Binding-site contacts:
Ligand atom O2B contacts residue PHE375 of chain 1.A at 3.2 Å.
Ligand atom O2A contacts residue ASP493 of chain 1.A at 2.9 Å (salt-bridge).
Ligand atom PA contacts residue LYS371 of chain 1.A at 3.5 Å.
Ligand atom O1B contacts residue ILE322 of chain 1.A at 3.4 Å (h-bond).
Ligand atom PA contacts residue MG1 of chain 1.E at 3.3 Å.
Ligand atom O2B contacts residue GLN321 of chain 1.A at 3.2 Å.
Ligand atom O3' contacts residue GLU323 of chain 1.A at 3.2 Å (salt-bridge).
Ligand atom O2G contacts residue TYR319 of chain 1.A at 2.9 Å (h-bond).
Ligand atom C3' contacts residue PHE375 of chain 1.A at 3.4 Å (hydrophobic).
Ligand atom O1B contacts residue ASP493 of chain 1.A at 3.0 Å (salt-bridge).
Ligand atom O3G contacts residue SER320 of chain 1.A at 3.3 Å.
Ligand atom O3' contacts residue ILE322 of chain 1.A at 3.4 Å.
Ligand atom C32 contacts residue ARG368 of chain 1.A at 3.5 Å.
Ligand atom O2A contacts residue MG1 of chain 1.F at 2.4 Å.
Ligand atom O2G contacts residue MG1 of chain 1.E at 2.0 Å.
Ligand atom C1' contacts residue GLU323 of chain 1.A at 3.5 Å.
Ligand atom O3A contacts residue LYS371 of chain 1.A at 3.4 Å (salt-bridge).
Ligand atom O2B contacts residue HIS347 of chain 1.A at 3.1 Å (h-bond).
Ligand atom PA contacts residue MG1 of chain 1.F at 3.4 Å.
Ligand atom O1B contacts residue MG1 of chain 1.E at 2.0 Å.
Ligand atom O3' contacts residue PHE375 of chain 1.A at 3.2 Å.
Ligand atom C5' contacts residue ASP493 of chain 1.A at 3.4 Å.
Ligand atom O1B contacts residue TYR319 of chain 1.A at 2.9 Å (h-bond).
Ligand atom O1B contacts residue GLN321 of chain 1.A at 3.3 Å (h-bond).
Ligand atom O3G contacts residue ARG367 of chain 1.A at 2.9 Å (salt-bridge).
Ligand atom O1G contacts residue ARG367 of chain 1.A at 2.8 Å (salt-bridge).
Ligand atom O3B contacts residue GLN321 of chain 1.A at 3.3 Å (h-bond).
Ligand atom O2A contacts residue ASP318 of chain 1.A at 3.1 Å (salt-bridge).
Ligand atom O1A contacts residue LYS371 of chain 1.A at 2.7 Å (salt-bridge).
Ligand atom O4' contacts residue ARG281 of chain 1.A at 3.3 Å (salt-bridge).
Ligand atom O2A contacts residue MG1 of chain 1.E at 2.0 Å.
Ligand atom O3G contacts residue GLN321 of chain 1.A at 3.0 Å (h-bond).
Ligand atom O4' contacts residue EDO1 of chain 1.I at 3.2 Å (h-bond).
Ligand atom PB contacts residue MG1 of chain 1.E at 3.1 Å.
Ligand atom C2' contacts residue GLU323 of chain 1.A at 3.4 Å.
Ligand atom PG contacts residue MG1 of chain 1.E at 3.4 Å.
Ligand atom O2G contacts residue ASP318 of chain 1.A at 3.0 Å (salt-bridge).
Ligand atom O1G contacts residue LYS371 of chain 1.A at 2.6 Å (salt-bridge).
Ligand atom C33 contacts residue ARG368 of chain 1.A at 3.3 Å.
Ligand atom C4' contacts residue EDO1 of chain 1.I at 3.3 Å.

Sequence of chain 1.A:
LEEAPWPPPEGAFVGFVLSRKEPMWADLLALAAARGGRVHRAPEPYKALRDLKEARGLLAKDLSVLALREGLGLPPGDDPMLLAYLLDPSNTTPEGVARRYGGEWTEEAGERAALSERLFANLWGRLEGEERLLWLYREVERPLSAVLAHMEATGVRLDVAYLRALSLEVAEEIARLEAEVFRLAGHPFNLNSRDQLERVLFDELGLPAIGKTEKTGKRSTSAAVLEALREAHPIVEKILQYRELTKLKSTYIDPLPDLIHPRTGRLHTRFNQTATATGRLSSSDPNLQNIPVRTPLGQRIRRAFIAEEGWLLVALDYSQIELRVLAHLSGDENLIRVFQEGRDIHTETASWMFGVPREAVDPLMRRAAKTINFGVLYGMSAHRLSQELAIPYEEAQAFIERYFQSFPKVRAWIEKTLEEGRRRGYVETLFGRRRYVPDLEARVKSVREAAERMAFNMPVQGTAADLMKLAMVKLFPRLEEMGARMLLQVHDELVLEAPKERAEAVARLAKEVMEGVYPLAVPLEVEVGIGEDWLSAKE

A protein and the small-molecule ligand that binds it are described below.
Small molecule (SMILES): NCCCC#CC1=C(N)NC(=O)N([C@H]2C[C@H](O)[C@@H](COP(=O)(O)OP(=O)(O)OP(=O)(O)O)O2)C1